The protein below binds the small molecule below.
Small molecule (SMILES): CC(=O)N[C@@H]1[C@@H](O)[C@H](O)[C@@H](CO)O[C@H]1O

Binding-site contacts:
Ligand atom N2 contacts residue TYR694 of chain 9.A at 4.5 Å.
Ligand atom O5 contacts residue ASN666 of chain 9.A at 2.3 Å (h-bond).
Ligand atom C4 contacts residue ASN666 of chain 9.A at 4.2 Å.
Ligand atom C7 contacts residue TYR694 of chain 9.A at 4.5 Å (hydrophobic).
Ligand atom C5 contacts residue ASN666 of chain 9.A at 3.6 Å.
Ligand atom C5 contacts residue THR663 of chain 9.A at 4.3 Å.
Ligand atom C6 contacts residue THR663 of chain 9.A at 3.7 Å.
Ligand atom C7 contacts residue ASN666 of chain 9.A at 3.7 Å.
Ligand atom C8 contacts residue LEU693 of chain 9.A at 4.2 Å (hydrophobic).
Ligand atom C2 contacts residue ASN666 of chain 9.A at 2.5 Å.
Ligand atom O7 contacts residue ASN666 of chain 9.A at 4.0 Å.
Ligand atom C1 contacts residue ASN666 of chain 9.A at 1.4 Å.
Ligand atom N2 contacts residue ASN666 of chain 9.A at 3.0 Å (h-bond).
Ligand atom C3 contacts residue ASN666 of chain 9.A at 3.8 Å.
Ligand atom C8 contacts residue TYR694 of chain 9.A at 3.4 Å (hydrophobic).

Sequence of chain 9.A:
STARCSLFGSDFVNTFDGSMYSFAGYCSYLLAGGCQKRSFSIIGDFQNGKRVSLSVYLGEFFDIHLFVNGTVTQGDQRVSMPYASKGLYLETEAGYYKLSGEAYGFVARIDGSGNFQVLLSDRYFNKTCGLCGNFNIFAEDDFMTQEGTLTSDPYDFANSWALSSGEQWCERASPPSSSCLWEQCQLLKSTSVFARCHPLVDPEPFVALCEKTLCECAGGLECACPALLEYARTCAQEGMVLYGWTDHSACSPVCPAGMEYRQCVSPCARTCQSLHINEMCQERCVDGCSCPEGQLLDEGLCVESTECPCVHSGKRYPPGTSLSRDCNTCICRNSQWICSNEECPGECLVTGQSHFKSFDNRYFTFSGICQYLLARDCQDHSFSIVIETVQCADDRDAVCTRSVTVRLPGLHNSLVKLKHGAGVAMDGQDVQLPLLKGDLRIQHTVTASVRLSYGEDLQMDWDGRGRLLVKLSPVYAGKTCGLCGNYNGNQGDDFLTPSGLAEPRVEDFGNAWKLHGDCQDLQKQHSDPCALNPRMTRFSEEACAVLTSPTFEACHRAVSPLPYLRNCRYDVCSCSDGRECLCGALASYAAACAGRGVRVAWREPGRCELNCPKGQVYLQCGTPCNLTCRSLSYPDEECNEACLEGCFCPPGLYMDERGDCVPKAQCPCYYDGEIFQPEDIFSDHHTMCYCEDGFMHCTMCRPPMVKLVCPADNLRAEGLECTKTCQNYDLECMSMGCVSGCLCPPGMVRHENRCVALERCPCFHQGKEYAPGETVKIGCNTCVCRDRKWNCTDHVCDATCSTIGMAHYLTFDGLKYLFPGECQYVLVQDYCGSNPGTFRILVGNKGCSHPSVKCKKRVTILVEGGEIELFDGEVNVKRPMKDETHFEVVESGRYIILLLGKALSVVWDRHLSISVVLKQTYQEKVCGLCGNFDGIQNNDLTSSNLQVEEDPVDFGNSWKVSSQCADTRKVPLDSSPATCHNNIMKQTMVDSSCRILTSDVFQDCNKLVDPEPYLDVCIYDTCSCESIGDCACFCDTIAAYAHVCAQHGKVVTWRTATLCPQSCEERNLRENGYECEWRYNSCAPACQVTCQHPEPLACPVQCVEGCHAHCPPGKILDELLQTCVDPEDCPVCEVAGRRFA